Sequence of chain 1.A:
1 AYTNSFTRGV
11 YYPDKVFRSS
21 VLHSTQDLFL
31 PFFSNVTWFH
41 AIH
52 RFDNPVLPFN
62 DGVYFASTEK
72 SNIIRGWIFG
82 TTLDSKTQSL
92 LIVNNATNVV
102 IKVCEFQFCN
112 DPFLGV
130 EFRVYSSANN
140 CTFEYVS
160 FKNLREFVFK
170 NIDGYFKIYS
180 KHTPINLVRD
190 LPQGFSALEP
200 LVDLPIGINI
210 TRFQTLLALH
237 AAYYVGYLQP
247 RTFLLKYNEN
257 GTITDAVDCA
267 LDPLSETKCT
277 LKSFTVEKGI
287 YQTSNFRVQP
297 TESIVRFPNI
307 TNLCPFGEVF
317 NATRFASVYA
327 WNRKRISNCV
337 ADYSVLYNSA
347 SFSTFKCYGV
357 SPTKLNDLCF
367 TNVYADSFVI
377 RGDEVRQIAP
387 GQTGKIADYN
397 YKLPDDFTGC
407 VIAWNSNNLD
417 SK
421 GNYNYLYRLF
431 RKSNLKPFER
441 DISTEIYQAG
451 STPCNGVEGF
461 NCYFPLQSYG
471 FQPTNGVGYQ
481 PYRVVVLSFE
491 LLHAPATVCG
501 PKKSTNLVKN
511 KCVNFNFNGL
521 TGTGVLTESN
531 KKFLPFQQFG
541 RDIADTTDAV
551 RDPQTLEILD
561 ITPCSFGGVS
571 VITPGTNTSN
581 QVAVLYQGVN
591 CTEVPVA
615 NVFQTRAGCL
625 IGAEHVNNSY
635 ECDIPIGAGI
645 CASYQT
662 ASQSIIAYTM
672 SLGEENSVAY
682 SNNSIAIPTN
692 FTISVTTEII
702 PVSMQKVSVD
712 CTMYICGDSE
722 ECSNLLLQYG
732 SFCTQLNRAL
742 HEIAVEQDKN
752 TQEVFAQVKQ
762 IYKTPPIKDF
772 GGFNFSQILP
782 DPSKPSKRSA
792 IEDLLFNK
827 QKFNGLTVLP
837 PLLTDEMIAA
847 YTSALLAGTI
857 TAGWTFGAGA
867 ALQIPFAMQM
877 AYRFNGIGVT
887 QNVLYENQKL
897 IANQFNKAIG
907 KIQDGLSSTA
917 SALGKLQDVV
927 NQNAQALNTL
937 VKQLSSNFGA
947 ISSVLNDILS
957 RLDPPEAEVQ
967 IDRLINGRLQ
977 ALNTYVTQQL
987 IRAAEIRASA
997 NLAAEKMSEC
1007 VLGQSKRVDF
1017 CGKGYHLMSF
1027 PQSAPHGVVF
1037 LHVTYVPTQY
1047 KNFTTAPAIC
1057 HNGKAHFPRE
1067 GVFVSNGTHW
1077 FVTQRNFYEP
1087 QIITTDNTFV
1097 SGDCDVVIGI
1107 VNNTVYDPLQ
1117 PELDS

Sequence of chain 1.C:
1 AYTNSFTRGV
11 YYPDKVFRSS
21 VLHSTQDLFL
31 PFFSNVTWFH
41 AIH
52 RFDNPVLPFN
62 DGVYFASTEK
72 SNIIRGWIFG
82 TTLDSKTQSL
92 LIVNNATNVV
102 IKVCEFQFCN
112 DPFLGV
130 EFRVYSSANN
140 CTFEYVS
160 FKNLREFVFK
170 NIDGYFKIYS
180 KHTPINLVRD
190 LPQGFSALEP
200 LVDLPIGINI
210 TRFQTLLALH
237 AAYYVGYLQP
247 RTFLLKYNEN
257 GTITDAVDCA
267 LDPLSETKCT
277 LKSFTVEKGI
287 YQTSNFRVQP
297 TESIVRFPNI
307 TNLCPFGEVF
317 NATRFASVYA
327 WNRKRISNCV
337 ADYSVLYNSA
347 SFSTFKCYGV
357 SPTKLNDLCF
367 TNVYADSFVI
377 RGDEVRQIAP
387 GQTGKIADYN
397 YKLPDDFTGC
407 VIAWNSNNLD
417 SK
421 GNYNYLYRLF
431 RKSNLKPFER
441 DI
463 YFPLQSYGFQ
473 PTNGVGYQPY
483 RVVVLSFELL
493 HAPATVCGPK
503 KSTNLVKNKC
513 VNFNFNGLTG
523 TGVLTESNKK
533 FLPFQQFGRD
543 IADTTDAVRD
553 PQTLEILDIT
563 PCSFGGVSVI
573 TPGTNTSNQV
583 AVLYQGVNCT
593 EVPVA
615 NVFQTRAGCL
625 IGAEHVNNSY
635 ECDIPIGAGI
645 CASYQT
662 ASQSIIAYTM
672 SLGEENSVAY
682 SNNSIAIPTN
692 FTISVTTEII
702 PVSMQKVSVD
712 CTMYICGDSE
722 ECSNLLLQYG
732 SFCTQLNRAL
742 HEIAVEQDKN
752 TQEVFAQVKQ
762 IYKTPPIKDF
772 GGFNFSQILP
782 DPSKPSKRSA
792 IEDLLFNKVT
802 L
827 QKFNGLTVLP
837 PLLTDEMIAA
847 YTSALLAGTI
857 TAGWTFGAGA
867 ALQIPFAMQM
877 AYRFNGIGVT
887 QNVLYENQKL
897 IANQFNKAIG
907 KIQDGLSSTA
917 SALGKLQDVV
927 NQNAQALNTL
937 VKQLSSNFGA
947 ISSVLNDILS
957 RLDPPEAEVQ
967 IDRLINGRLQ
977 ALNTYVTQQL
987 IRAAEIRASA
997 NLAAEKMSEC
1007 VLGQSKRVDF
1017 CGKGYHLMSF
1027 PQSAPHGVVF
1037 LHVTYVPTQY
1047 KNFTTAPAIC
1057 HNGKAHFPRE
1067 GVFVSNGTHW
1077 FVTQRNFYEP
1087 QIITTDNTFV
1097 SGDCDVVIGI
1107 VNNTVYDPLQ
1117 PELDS

This protein binds this small molecule.
Small molecule (SMILES): CC(=O)N[C@@H]1[C@@H](O)[C@H](O)[C@@H](CO)O[C@H]1O

Binding-site contacts:
Ligand atom C4 contacts residue ASN208 of chain 1.A at 4.3 Å.
Ligand atom O5 contacts residue ASN208 of chain 1.A at 2.4 Å (h-bond).
Ligand atom O6 contacts residue LYS436 of chain 1.C at 3.6 Å (salt-bridge).
Ligand atom C2 contacts residue GLU439 of chain 1.C at 3.9 Å.
Ligand atom C4 contacts residue THR82 of chain 1.A at 3.8 Å.
Ligand atom C1 contacts residue LYS436 of chain 1.C at 4.4 Å.
Ligand atom N2 contacts residue GLU439 of chain 1.C at 3.5 Å (salt-bridge).
Ligand atom C7 contacts residue THR82 of chain 1.A at 4.2 Å.
Ligand atom C8 contacts residue ARG440 of chain 1.C at 3.1 Å.
Ligand atom C7 contacts residue ASN208 of chain 1.A at 4.0 Å.
Ligand atom O6 contacts residue THR210 of chain 1.A at 3.4 Å.
Ligand atom C7 contacts residue THR88 of chain 1.A at 3.9 Å.
Ligand atom O3 contacts residue THR82 of chain 1.A at 3.2 Å.
Ligand atom C2 contacts residue THR82 of chain 1.A at 3.7 Å.
Ligand atom O7 contacts residue ASN208 of chain 1.A at 4.2 Å.
Ligand atom C2 contacts residue ASN208 of chain 1.A at 2.6 Å.
Ligand atom N2 contacts residue THR82 of chain 1.A at 4.5 Å.
Ligand atom O6 contacts residue ASN208 of chain 1.A at 4.5 Å.
Ligand atom O7 contacts residue THR82 of chain 1.A at 3.2 Å (h-bond).
Ligand atom C5 contacts residue ASN208 of chain 1.A at 3.7 Å.
Ligand atom C3 contacts residue GLU439 of chain 1.C at 4.2 Å.
Ligand atom O4 contacts residue THR82 of chain 1.A at 4.1 Å.
Ligand atom C8 contacts residue THR88 of chain 1.A at 3.2 Å.
Ligand atom O5 contacts residue LYS436 of chain 1.C at 3.8 Å.
Ligand atom C1 contacts residue ASN208 of chain 1.A at 1.4 Å.
Ligand atom N2 contacts residue ASN208 of chain 1.A at 3.0 Å (h-bond).
Ligand atom O5 contacts residue GLU439 of chain 1.C at 4.4 Å.
Ligand atom C1 contacts residue GLU439 of chain 1.C at 3.4 Å.
Ligand atom C3 contacts residue THR82 of chain 1.A at 4.0 Å.
Ligand atom O7 contacts residue THR88 of chain 1.A at 3.6 Å.
Ligand atom C3 contacts residue ASN208 of chain 1.A at 3.9 Å.
Ligand atom C5 contacts residue LYS436 of chain 1.C at 4.4 Å.
Ligand atom C6 contacts residue LYS436 of chain 1.C at 3.9 Å.